Sequence of chain 1.D:
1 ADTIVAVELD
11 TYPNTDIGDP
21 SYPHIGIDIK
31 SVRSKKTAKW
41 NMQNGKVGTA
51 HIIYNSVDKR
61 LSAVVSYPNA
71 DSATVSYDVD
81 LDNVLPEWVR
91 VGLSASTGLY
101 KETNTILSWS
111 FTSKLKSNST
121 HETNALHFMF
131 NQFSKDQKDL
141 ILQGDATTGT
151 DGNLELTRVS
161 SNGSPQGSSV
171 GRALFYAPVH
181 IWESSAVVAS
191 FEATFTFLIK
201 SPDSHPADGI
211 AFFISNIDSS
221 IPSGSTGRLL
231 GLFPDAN

Binding-site contacts:
Ligand atom O2 contacts residue GLY98 of chain 1.D at 3.7 Å.
Ligand atom O6 contacts residue TYR100 of chain 1.D at 2.8 Å (h-bond).
Ligand atom C5 contacts residue LEU99 of chain 1.D at 4.2 Å (hydrophobic).
Ligand atom O4 contacts residue ASP208 of chain 1.D at 2.5 Å (salt-bridge).
Ligand atom C4 contacts residue ARG228 of chain 1.D at 3.5 Å.
Ligand atom C4 contacts residue ASP208 of chain 1.D at 3.5 Å.
Ligand atom C7 contacts residue TYR100 of chain 1.D at 3.8 Å (hydrophobic).
Ligand atom O4 contacts residue GLY227 of chain 1.D at 4.0 Å.
Ligand atom O1 contacts residue TYR100 of chain 1.D at 3.8 Å.
Ligand atom O4 contacts residue TYR12 of chain 1.D at 3.8 Å.
Ligand atom O3 contacts residue GLY227 of chain 1.D at 3.5 Å.
Ligand atom O6 contacts residue LEU99 of chain 1.D at 3.2 Å (h-bond).
Ligand atom C7 contacts residue LEU99 of chain 1.D at 3.6 Å (hydrophobic).
Ligand atom O2 contacts residue GLY227 of chain 1.D at 4.0 Å.
Ligand atom O5 contacts residue LEU99 of chain 1.D at 3.2 Å (h-bond).
Ligand atom C3 contacts residue ARG228 of chain 1.D at 3.6 Å.
Ligand atom O4 contacts residue ASN14 of chain 1.D at 2.8 Å (h-bond).
Ligand atom O3 contacts residue ARG228 of chain 1.D at 2.6 Å (salt-bridge).
Ligand atom C1 contacts residue TYR12 of chain 1.D at 4.1 Å (hydrophobic).
Ligand atom O2 contacts residue TYR12 of chain 1.D at 3.8 Å.
Ligand atom C6 contacts residue ASP208 of chain 1.D at 3.5 Å.
Ligand atom C6 contacts residue ALA207 of chain 1.D at 3.6 Å (hydrophobic).
Ligand atom O6 contacts residue ALA207 of chain 1.D at 3.2 Å.
Ligand atom C4 contacts residue ASN14 of chain 1.D at 4.0 Å.
Ligand atom C6 contacts residue TYR12 of chain 1.D at 3.8 Å (hydrophobic).
Ligand atom C2 contacts residue TYR12 of chain 1.D at 3.9 Å (hydrophobic).
Ligand atom O6 contacts residue ASP208 of chain 1.D at 3.1 Å (salt-bridge).
Ligand atom O5 contacts residue GLY98 of chain 1.D at 4.2 Å.
Ligand atom O6 contacts residue GLY98 of chain 1.D at 3.6 Å.
Ligand atom O2 contacts residue LEU99 of chain 1.D at 3.9 Å.
Ligand atom C6 contacts residue LEU99 of chain 1.D at 4.2 Å (hydrophobic).
Ligand atom C5 contacts residue TYR12 of chain 1.D at 4.2 Å (hydrophobic).
Ligand atom C3 contacts residue ASN14 of chain 1.D at 4.0 Å.
Ligand atom C4 contacts residue GLY227 of chain 1.D at 4.0 Å.
Ligand atom C6 contacts residue TYR100 of chain 1.D at 3.7 Å (hydrophobic).
Ligand atom O4 contacts residue ARG228 of chain 1.D at 3.2 Å (salt-bridge).
Ligand atom O3 contacts residue ASN14 of chain 1.D at 4.2 Å.
Ligand atom C5 contacts residue ASP208 of chain 1.D at 4.1 Å.
Ligand atom C1 contacts residue LEU99 of chain 1.D at 4.0 Å (hydrophobic).
Ligand atom O1 contacts residue LEU99 of chain 1.D at 3.4 Å.

A small-molecule ligand and the protein it binds are described below.
Small molecule (SMILES): CO[C@H]1O[C@H](CO)[C@@H](O)[C@H](O[C@H]2O[C@H](CO)[C@@H](O)[C@H](O)[C@@H]2O)[C@@H]1O